Sequence of chain 1.C:
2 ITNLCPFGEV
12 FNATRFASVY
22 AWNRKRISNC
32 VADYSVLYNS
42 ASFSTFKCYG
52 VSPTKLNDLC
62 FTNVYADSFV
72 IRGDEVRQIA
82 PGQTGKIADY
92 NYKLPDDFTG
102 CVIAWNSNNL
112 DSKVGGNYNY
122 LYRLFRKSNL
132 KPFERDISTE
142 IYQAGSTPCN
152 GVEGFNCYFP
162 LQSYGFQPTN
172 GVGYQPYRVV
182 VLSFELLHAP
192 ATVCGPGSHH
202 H

Binding-site contacts:
Ligand atom C8 contacts residue ASN13 of chain 1.C at 4.3 Å.
Ligand atom C2 contacts residue ASN13 of chain 1.C at 2.5 Å.
Ligand atom C5 contacts residue ASN13 of chain 1.C at 3.7 Å.
Ligand atom O7 contacts residue ASN13 of chain 1.C at 3.0 Å.
Ligand atom C3 contacts residue ASN13 of chain 1.C at 3.8 Å.
Ligand atom O7 contacts residue SER41 of chain 1.C at 4.3 Å.
Ligand atom C1 contacts residue ASN13 of chain 1.C at 1.4 Å.
Ligand atom C4 contacts residue ASN13 of chain 1.C at 4.3 Å.
Ligand atom N2 contacts residue ASN13 of chain 1.C at 2.8 Å (h-bond).
Ligand atom O6 contacts residue VAL37 of chain 1.C at 3.2 Å.
Ligand atom O5 contacts residue ASN13 of chain 1.C at 2.5 Å (h-bond).
Ligand atom C6 contacts residue VAL37 of chain 1.C at 3.5 Å (hydrophobic).
Ligand atom C7 contacts residue ASN13 of chain 1.C at 3.2 Å.

A small-molecule ligand and the protein it binds are described below.
Small molecule (SMILES): CC(=O)N[C@H]1[C@H](O[C@H]2[C@H](O)[C@@H](NC(C)=O)CO[C@@H]2CO)O[C@H](CO)[C@@H](O)[C@@H]1O